The small molecule below binds the protein below.
Small molecule (SMILES): CN(C)CCc1cc(F)c(F)c(CCc2cccc(N)n2)c1

Binding-site contacts:
Ligand atom C20 contacts residue TRP382 of chain 1.A at 3.5 Å (hydrophobic).
Ligand atom C03 contacts residue TRP291 of chain 1.A at 3.8 Å (hydrophobic).
Ligand atom C02 contacts residue GLU296 of chain 1.A at 3.5 Å.
Ligand atom C07 contacts residue GLU296 of chain 1.A at 3.6 Å.
Ligand atom F12 contacts residue MET274 of chain 1.A at 3.5 Å.
Ligand atom C16 contacts residue HEM1 of chain 1.C at 3.8 Å.
Ligand atom F11 contacts residue PHE288 of chain 1.A at 3.6 Å.
Ligand atom N02 contacts residue TYR292 of chain 1.A at 3.4 Å.
Ligand atom C18 contacts residue TYR410 of chain 1.A at 3.2 Å (hydrophobic).
Ligand atom N02 contacts residue TRP291 of chain 1.A at 2.8 Å (h-bond).
Ligand atom C08 contacts residue HEM1 of chain 1.C at 3.6 Å.
Ligand atom C14 contacts residue HEM1 of chain 1.C at 4.0 Å.
Ligand atom C12 contacts residue VAL271 of chain 1.A at 3.7 Å (hydrophobic).
Ligand atom F12 contacts residue HEM1 of chain 1.C at 3.1 Å.
Ligand atom C16 contacts residue VAL271 of chain 1.A at 3.6 Å (hydrophobic).
Ligand atom C20 contacts residue MET40 of chain 1.A at 3.5 Å (hydrophobic).
Ligand atom C20 contacts residue H4B1 of chain 1.D at 3.8 Å.
Ligand atom C11 contacts residue HEM1 of chain 1.C at 3.8 Å.
Ligand atom C02 contacts residue HEM1 of chain 1.C at 3.5 Å.
Ligand atom C11 contacts residue VAL271 of chain 1.A at 3.4 Å (hydrophobic).
Ligand atom C04 contacts residue HEM1 of chain 1.C at 3.4 Å.
Ligand atom F11 contacts residue HEM1 of chain 1.C at 3.1 Å.
Ligand atom N02 contacts residue PRO269 of chain 1.A at 3.8 Å.
Ligand atom C02 contacts residue TRP291 of chain 1.A at 3.7 Å (hydrophobic).
Ligand atom N01 contacts residue PRO269 of chain 1.A at 3.9 Å.
Ligand atom N01 contacts residue GLU296 of chain 1.A at 2.6 Å (salt-bridge).
Ligand atom C15 contacts residue HEM1 of chain 1.C at 3.2 Å.
Ligand atom C03 contacts residue HEM1 of chain 1.C at 3.1 Å.
Ligand atom C02 contacts residue PRO269 of chain 1.A at 3.7 Å (hydrophobic).
Ligand atom C12 contacts residue HEM1 of chain 1.C at 3.5 Å.
Ligand atom C07 contacts residue VAL271 of chain 1.A at 3.5 Å (hydrophobic).
Ligand atom C13 contacts residue TYR410 of chain 1.A at 3.7 Å (hydrophobic).
Ligand atom N02 contacts residue HEM1 of chain 1.C at 3.5 Å.
Ligand atom N02 contacts residue GLU296 of chain 1.A at 2.6 Å (salt-bridge).
Ligand atom C03 contacts residue PRO269 of chain 1.A at 3.8 Å (hydrophobic).
Ligand atom F11 contacts residue VAL271 of chain 1.A at 3.5 Å.
Ligand atom C08 contacts residue GLU296 of chain 1.A at 4.0 Å.
Ligand atom F12 contacts residue VAL271 of chain 1.A at 3.6 Å.
Ligand atom C06 contacts residue GLU296 of chain 1.A at 3.5 Å.
Ligand atom N02 contacts residue MET293 of chain 1.A at 3.7 Å.

Sequence of chain 1.A:
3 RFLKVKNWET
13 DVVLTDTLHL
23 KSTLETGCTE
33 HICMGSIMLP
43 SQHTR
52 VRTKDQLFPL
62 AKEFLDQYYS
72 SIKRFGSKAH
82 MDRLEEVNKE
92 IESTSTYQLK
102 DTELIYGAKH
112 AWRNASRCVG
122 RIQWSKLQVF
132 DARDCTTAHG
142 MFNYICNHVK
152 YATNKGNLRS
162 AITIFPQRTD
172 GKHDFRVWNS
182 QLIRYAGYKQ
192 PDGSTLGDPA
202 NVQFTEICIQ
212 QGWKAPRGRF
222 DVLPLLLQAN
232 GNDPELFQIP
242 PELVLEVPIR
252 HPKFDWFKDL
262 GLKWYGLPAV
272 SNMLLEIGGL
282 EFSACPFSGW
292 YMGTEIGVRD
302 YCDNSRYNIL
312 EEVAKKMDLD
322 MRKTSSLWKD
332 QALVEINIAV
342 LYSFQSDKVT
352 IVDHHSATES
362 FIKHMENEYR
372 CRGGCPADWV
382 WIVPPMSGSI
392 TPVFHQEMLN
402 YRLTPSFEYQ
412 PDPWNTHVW